Sequence of chain 3.C:
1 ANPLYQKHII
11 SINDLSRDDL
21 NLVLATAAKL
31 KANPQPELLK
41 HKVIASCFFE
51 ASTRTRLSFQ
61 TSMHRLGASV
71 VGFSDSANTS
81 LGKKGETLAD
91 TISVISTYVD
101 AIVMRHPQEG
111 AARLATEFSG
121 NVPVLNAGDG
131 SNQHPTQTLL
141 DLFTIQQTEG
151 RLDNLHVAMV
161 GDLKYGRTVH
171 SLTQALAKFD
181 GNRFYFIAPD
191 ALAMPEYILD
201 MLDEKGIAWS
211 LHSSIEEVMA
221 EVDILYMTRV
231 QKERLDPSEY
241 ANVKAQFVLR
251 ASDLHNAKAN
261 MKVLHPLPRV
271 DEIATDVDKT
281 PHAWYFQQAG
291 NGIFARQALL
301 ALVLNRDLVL

The small molecule below binds the protein below.
Small molecule (SMILES): CC(=O)CC(=O)O

Binding-site contacts:
Ligand atom C4 contacts residue ARG167 of chain 3.C at 3.4 Å.
Ligand atom C4 contacts residue GLN231 of chain 3.C at 4.2 Å.
Ligand atom C2 contacts residue PRO268 of chain 3.C at 4.2 Å (hydrophobic).
Ligand atom C1 contacts residue GLN231 of chain 3.C at 3.9 Å.
Ligand atom O5 contacts residue PCT1 of chain 3.I at 4.5 Å.
Ligand atom O3 contacts residue ARG105 of chain 3.C at 3.7 Å.
Ligand atom C4 contacts residue THR168 of chain 3.C at 3.7 Å.
Ligand atom C1 contacts residue PRO268 of chain 3.C at 3.8 Å (hydrophobic).
Ligand atom O5 contacts residue LEU267 of chain 3.C at 4.5 Å.
Ligand atom O5 contacts residue PRO268 of chain 3.C at 3.5 Å.
Ligand atom O4 contacts residue ARG229 of chain 3.C at 3.3 Å (salt-bridge).
Ligand atom C1 contacts residue ARG229 of chain 3.C at 3.5 Å.
Ligand atom C3 contacts residue HIS134 of chain 3.C at 4.3 Å.
Ligand atom O5 contacts residue LYS84 of chain 2.C at 3.0 Å.
Ligand atom C1 contacts residue LYS84 of chain 2.C at 4.2 Å.
Ligand atom C3 contacts residue ARG167 of chain 3.C at 3.8 Å.
Ligand atom C4 contacts residue PCT1 of chain 3.I at 4.2 Å.
Ligand atom O4 contacts residue GLN231 of chain 3.C at 3.0 Å (h-bond).
Ligand atom O3 contacts residue ARG167 of chain 3.C at 3.0 Å (salt-bridge).
Ligand atom O5 contacts residue ARG229 of chain 3.C at 2.7 Å (salt-bridge).
Ligand atom C2 contacts residue LEU267 of chain 3.C at 3.5 Å (hydrophobic).
Ligand atom C2 contacts residue PCT1 of chain 3.I at 3.1 Å.
Ligand atom O3 contacts residue LYS84 of chain 2.C at 4.0 Å.
Ligand atom O3 contacts residue PCT1 of chain 3.I at 3.2 Å (h-bond).
Ligand atom C3 contacts residue PCT1 of chain 3.I at 3.5 Å.
Ligand atom C4 contacts residue HIS134 of chain 3.C at 3.8 Å.
Ligand atom C1 contacts residue LEU267 of chain 3.C at 4.1 Å (hydrophobic).
Ligand atom O5 contacts residue GLN231 of chain 3.C at 4.2 Å.

Sequence of chain 2.C:
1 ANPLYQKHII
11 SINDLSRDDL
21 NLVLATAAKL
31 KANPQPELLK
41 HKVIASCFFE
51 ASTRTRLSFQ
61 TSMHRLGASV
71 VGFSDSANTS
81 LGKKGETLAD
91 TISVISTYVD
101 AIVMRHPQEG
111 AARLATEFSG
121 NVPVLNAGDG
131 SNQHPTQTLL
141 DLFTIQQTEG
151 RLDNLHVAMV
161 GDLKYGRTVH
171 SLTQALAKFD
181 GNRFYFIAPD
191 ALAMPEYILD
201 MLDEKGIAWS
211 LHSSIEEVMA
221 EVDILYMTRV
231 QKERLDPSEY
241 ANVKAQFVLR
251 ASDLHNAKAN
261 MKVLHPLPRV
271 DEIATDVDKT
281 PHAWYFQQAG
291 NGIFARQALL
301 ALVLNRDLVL